Binding-site contacts:
Ligand atom O1P contacts residue SER56 of chain 1.B at 2.6 Å (h-bond).
Ligand atom O contacts residue ASN80 of chain 1.B at 2.8 Å (h-bond).
Ligand atom SE contacts residue LEU79 of chain 1.B at 3.0 Å.
Ligand atom CE contacts residue LEU79 of chain 1.B at 3.8 Å (hydrophobic).
Ligand atom CG2 contacts residue LEU79 of chain 1.B at 3.8 Å (hydrophobic).
Ligand atom CG2 contacts residue SER54 of chain 1.B at 3.6 Å.
Ligand atom N contacts residue PRO53 of chain 1.B at 2.9 Å (h-bond).
Ligand atom O contacts residue LYS57 of chain 1.B at 2.7 Å (salt-bridge).
Ligand atom O1P contacts residue LEU79 of chain 1.B at 3.8 Å.
Ligand atom C contacts residue LEU79 of chain 1.B at 3.6 Å (hydrophobic).
Ligand atom P contacts residue LYS57 of chain 1.B at 3.4 Å.
Ligand atom P contacts residue SER56 of chain 1.B at 3.6 Å.
Ligand atom O3P contacts residue LYS57 of chain 1.B at 2.8 Å (salt-bridge).
Ligand atom CA contacts residue PRO53 of chain 1.B at 3.5 Å (hydrophobic).
Ligand atom O contacts residue SER54 of chain 1.B at 3.4 Å.
Ligand atom CB contacts residue ARG42 of chain 1.B at 3.6 Å.
Ligand atom O3P contacts residue ARG42 of chain 1.B at 3.7 Å.
Ligand atom CG2 contacts residue SER56 of chain 1.B at 3.6 Å.
Ligand atom OG1 contacts residue ARG42 of chain 1.B at 2.8 Å (salt-bridge).
Ligand atom CB contacts residue PRO53 of chain 1.B at 3.8 Å (hydrophobic).
Ligand atom CG1 contacts residue ASN80 of chain 1.B at 3.5 Å.
Ligand atom N contacts residue ARG42 of chain 1.B at 3.4 Å (salt-bridge).
Ligand atom CD1 contacts residue ALA108 of chain 1.B at 3.8 Å (hydrophobic).
Ligand atom CA contacts residue ASN80 of chain 1.B at 3.8 Å.
Ligand atom CG2 contacts residue PRO53 of chain 1.B at 3.5 Å (hydrophobic).
Ligand atom OG1 contacts residue SER56 of chain 1.B at 3.6 Å.
Ligand atom O contacts residue LEU79 of chain 1.B at 3.1 Å.
Ligand atom CA contacts residue ARG42 of chain 1.B at 3.4 Å.
Ligand atom CE contacts residue ASN80 of chain 1.B at 3.8 Å.
Ligand atom CG contacts residue PRO53 of chain 1.B at 3.8 Å (hydrophobic).
Ligand atom CB contacts residue ARG42 of chain 1.B at 3.5 Å.
Ligand atom O contacts residue ARG42 of chain 1.B at 3.7 Å.
Ligand atom O2P contacts residue LYS57 of chain 1.B at 2.9 Å (salt-bridge).
Ligand atom CG2 contacts residue ILE55 of chain 1.B at 3.6 Å (hydrophobic).
Ligand atom CB contacts residue LEU79 of chain 1.B at 3.7 Å (hydrophobic).
Ligand atom O3P contacts residue SER56 of chain 1.B at 3.5 Å.
Ligand atom C contacts residue PRO53 of chain 1.B at 3.7 Å (hydrophobic).
Ligand atom CG2 contacts residue ASP109 of chain 1.B at 3.7 Å.
Ligand atom CD1 contacts residue ASN80 of chain 1.B at 3.7 Å.
Ligand atom N contacts residue ASN80 of chain 1.B at 3.4 Å (h-bond).

A protein and the small-molecule ligand that binds it are described below.
Small molecule (SMILES): CC[C@H](C)[C@H](NC(=O)[C@H](CC[Se]C)NC(=O)[C@H](CCC(N)=O)NC(=O)[C@@H](NC(=O)[C@H](CC(=O)O)NC(=O)[C@H](C)N)[C@@H](C)OP(=O)(O)O)C(=O)N[C@@H](CC(=O)O)C(=O)N[C@H](C=O)CC1=CN=C2CC=CC=C12

Sequence of chain 1.B:
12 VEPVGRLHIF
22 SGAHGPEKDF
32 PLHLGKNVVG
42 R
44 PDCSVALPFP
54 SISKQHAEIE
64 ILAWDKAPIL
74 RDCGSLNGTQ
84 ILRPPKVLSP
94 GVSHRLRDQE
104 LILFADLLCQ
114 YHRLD